Binding-site contacts:
Ligand atom C5 contacts residue THR250 of chain 3.F at 3.5 Å.
Ligand atom C4 contacts residue THR250 of chain 3.F at 4.4 Å.
Ligand atom C3 contacts residue THR250 of chain 3.F at 4.2 Å.
Ligand atom O5 contacts residue THR250 of chain 3.F at 3.6 Å (h-bond).
Ligand atom O5 contacts residue ASP251 of chain 3.F at 4.0 Å.
Ligand atom C2 contacts residue THR250 of chain 3.F at 4.2 Å.
Ligand atom O7 contacts residue ASN248 of chain 3.F at 4.3 Å.
Ligand atom C6 contacts residue THR250 of chain 3.F at 4.5 Å.
Ligand atom C2 contacts residue ASN248 of chain 3.F at 2.5 Å.
Ligand atom C4 contacts residue ASN248 of chain 3.F at 4.2 Å.
Ligand atom N2 contacts residue ASN248 of chain 3.F at 2.9 Å (h-bond).
Ligand atom C7 contacts residue ASN248 of chain 3.F at 3.9 Å.
Ligand atom C1 contacts residue THR250 of chain 3.F at 3.2 Å.
Ligand atom C8 contacts residue NAG1 of chain 3.QA at 3.3 Å.
Ligand atom C1 contacts residue ASN248 of chain 3.F at 1.4 Å.
Ligand atom C8 contacts residue ASN248 of chain 3.F at 4.2 Å.
Ligand atom O5 contacts residue ASN248 of chain 3.F at 2.4 Å (h-bond).
Ligand atom O6 contacts residue THR250 of chain 3.F at 4.4 Å.
Ligand atom C3 contacts residue ASN248 of chain 3.F at 3.8 Å.
Ligand atom C1 contacts residue ASP251 of chain 3.F at 4.2 Å.
Ligand atom C5 contacts residue ASN248 of chain 3.F at 3.7 Å.
Ligand atom O6 contacts residue ASP251 of chain 3.F at 4.3 Å.

Sequence of chain 3.F:
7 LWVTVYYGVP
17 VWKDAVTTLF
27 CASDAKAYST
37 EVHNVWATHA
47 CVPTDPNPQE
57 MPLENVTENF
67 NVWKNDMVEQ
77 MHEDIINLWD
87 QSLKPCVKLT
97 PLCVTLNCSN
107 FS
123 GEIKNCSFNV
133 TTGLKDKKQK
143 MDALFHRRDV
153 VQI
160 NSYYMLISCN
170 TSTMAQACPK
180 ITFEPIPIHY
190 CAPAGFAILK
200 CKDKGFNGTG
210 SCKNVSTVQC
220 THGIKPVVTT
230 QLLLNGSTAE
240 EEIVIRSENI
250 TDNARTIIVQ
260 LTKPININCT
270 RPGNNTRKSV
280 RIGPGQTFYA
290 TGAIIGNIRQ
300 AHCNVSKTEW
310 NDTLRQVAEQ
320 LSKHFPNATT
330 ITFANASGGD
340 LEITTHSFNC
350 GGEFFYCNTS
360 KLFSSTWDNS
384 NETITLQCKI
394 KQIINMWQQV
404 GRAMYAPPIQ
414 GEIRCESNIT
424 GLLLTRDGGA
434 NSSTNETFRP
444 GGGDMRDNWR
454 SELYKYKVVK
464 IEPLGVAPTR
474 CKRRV

The protein below binds the small molecule below.
Small molecule (SMILES): CC(=O)N[C@@H]1[C@@H](O)[C@H](O)[C@@H](CO)O[C@H]1O